This protein binds this small molecule.
Small molecule (SMILES): CC(=O)N[C@@H]1[C@@H](O)[C@H](O)[C@@H](CO)O[C@H]1O

Sequence of chain 2.E:
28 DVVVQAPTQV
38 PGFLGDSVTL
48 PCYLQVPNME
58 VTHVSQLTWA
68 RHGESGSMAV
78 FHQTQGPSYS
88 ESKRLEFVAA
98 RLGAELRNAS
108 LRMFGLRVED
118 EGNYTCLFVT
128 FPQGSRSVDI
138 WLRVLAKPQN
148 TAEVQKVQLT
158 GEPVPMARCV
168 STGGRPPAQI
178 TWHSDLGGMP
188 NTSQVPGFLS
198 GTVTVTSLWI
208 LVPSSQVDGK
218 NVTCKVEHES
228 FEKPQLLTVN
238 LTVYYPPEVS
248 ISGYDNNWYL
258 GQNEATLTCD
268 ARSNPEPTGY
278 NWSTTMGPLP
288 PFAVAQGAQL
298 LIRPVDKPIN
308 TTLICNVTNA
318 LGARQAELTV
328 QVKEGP

Binding-site contacts:
Ligand atom C4 contacts residue ASN313 of chain 2.E at 4.2 Å.
Ligand atom O5 contacts residue ASN313 of chain 2.E at 2.3 Å (h-bond).
Ligand atom C2 contacts residue ASN313 of chain 2.E at 2.4 Å.
Ligand atom C1 contacts residue ASN313 of chain 2.E at 1.4 Å.
Ligand atom C5 contacts residue THR315 of chain 2.E at 4.0 Å.
Ligand atom N2 contacts residue ASN313 of chain 2.E at 3.0 Å (h-bond).
Ligand atom C7 contacts residue ASN313 of chain 2.E at 3.5 Å.
Ligand atom C6 contacts residue THR315 of chain 2.E at 3.8 Å.
Ligand atom O7 contacts residue ASN313 of chain 2.E at 3.6 Å.
Ligand atom O7 contacts residue GLN322 of chain 2.E at 4.4 Å.
Ligand atom N2 contacts residue GLN322 of chain 2.E at 4.5 Å.
Ligand atom C8 contacts residue GLN322 of chain 2.E at 3.2 Å.
Ligand atom O5 contacts residue THR315 of chain 2.E at 3.9 Å.
Ligand atom C3 contacts residue ASN313 of chain 2.E at 3.8 Å.
Ligand atom C5 contacts residue ASN313 of chain 2.E at 3.6 Å.
Ligand atom C7 contacts residue GLN322 of chain 2.E at 3.9 Å.